Binding-site contacts:
Ligand atom CAK contacts residue MET195 of chain 1.A at 3.4 Å (hydrophobic).
Ligand atom CAA contacts residue PRO185 of chain 1.A at 3.2 Å (hydrophobic).
Ligand atom CAL contacts residue GLN164 of chain 1.A at 3.2 Å.
Ligand atom NAQ contacts residue HIS47 of chain 1.A at 3.2 Å (h-bond).
Ligand atom CAN contacts residue HIS47 of chain 1.A at 3.7 Å.
Ligand atom OAF contacts residue HIS47 of chain 1.A at 3.1 Å (h-bond).
Ligand atom CAH contacts residue TYR82 of chain 1.A at 3.6 Å (hydrophobic).
Ligand atom OAF contacts residue MET40 of chain 1.A at 3.1 Å (h-bond).
Ligand atom CAI contacts residue TYR82 of chain 1.A at 3.5 Å (hydrophobic).
Ligand atom OAE contacts residue PRO38 of chain 1.A at 3.1 Å (h-bond).
Ligand atom O contacts residue SER197 of chain 1.A at 3.0 Å (h-bond).
Ligand atom NAP contacts residue GLN164 of chain 1.A at 3.4 Å (h-bond).
Ligand atom CAZ contacts residue HIS44 of chain 1.A at 3.6 Å.
Ligand atom NAP contacts residue ASP161 of chain 1.A at 3.7 Å.
Ligand atom CAT contacts residue HIS47 of chain 1.A at 3.3 Å.
Ligand atom CA contacts residue ASP161 of chain 1.A at 3.8 Å.
Ligand atom C contacts residue SER196 of chain 1.A at 3.4 Å.
Ligand atom CAJ contacts residue VAL187 of chain 1.A at 3.8 Å (hydrophobic).
Ligand atom CAK contacts residue HIS44 of chain 1.A at 3.7 Å.
Ligand atom OAE contacts residue EDO1 of chain 1.K at 3.1 Å (h-bond).
Ligand atom OXT contacts residue SER196 of chain 1.A at 2.8 Å (h-bond).
Ligand atom CAH contacts residue MET40 of chain 1.A at 3.7 Å (hydrophobic).
Ligand atom CAA contacts residue GLY46 of chain 1.A at 3.4 Å.
Ligand atom CAA contacts residue VAL187 of chain 1.A at 3.7 Å (hydrophobic).
Ligand atom OXT contacts residue LYS160 of chain 1.A at 2.6 Å (salt-bridge).
Ligand atom CAV contacts residue GLY46 of chain 1.A at 3.4 Å.
Ligand atom OAE contacts residue THR39 of chain 1.A at 3.7 Å.
Ligand atom OAR contacts residue GLY46 of chain 1.A at 3.4 Å.
Ligand atom OAR contacts residue VAL187 of chain 1.A at 3.0 Å (h-bond).
Ligand atom OAF contacts residue THR39 of chain 1.A at 3.5 Å.
Ligand atom O contacts residue SER196 of chain 1.A at 3.3 Å.
Ligand atom O contacts residue HIS44 of chain 1.A at 2.8 Å (h-bond).
Ligand atom CA contacts residue MET195 of chain 1.A at 3.7 Å (hydrophobic).
Ligand atom CAM contacts residue GLY46 of chain 1.A at 3.4 Å.
Ligand atom CA contacts residue LYS160 of chain 1.A at 3.7 Å.
Ligand atom C contacts residue SER197 of chain 1.A at 3.7 Å.
Ligand atom CAX contacts residue HIS47 of chain 1.A at 3.6 Å.
Ligand atom C contacts residue HIS44 of chain 1.A at 3.7 Å.
Ligand atom CAL contacts residue ASP161 of chain 1.A at 3.6 Å.
Ligand atom C contacts residue LYS160 of chain 1.A at 3.6 Å.

Sequence of chain 1.A:
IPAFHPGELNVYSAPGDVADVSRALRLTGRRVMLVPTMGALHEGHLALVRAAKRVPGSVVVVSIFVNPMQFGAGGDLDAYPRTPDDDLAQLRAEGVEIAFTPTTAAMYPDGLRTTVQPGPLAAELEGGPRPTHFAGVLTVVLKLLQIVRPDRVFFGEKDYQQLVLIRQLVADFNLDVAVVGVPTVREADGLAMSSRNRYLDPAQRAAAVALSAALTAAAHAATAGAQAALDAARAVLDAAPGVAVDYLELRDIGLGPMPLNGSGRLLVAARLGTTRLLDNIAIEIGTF

A small-molecule ligand and the protein it binds are described below.
Small molecule (SMILES): COc1ccc2c(c1)cc(C(=O)NS(=O)(=O)c1ccc(C)cn1)n2CC(=O)O